Binding-site contacts:
Ligand atom O1P contacts residue SER334 of chain 1.B at 2.5 Å (h-bond).
Ligand atom O3P contacts residue SER334 of chain 1.B at 2.3 Å (h-bond).
Ligand atom C6 contacts residue GLY420 of chain 1.B at 3.4 Å.
Ligand atom N3 contacts residue NAD1 of chain 1.T at 3.2 Å (h-bond).
Ligand atom P contacts residue SER334 of chain 1.B at 3.3 Å.
Ligand atom C4 contacts residue CYS336 of chain 1.B at 2.9 Å (hydrophobic).
Ligand atom N3 contacts residue CYS336 of chain 1.B at 1.6 Å (h-bond).
Ligand atom O3' contacts residue MET390 of chain 1.B at 3.6 Å (h-bond).
Ligand atom O6 contacts residue GLY420 of chain 1.B at 2.4 Å (h-bond).
Ligand atom O1P contacts residue GLY333 of chain 1.B at 3.2 Å.
Ligand atom C5 contacts residue NAD1 of chain 1.T at 3.6 Å.
Ligand atom N7 contacts residue GLY418 of chain 1.B at 3.6 Å.
Ligand atom O3' contacts residue ARG327 of chain 1.B at 3.5 Å (salt-bridge).
Ligand atom O2' contacts residue NAD1 of chain 1.T at 2.3 Å (h-bond).
Ligand atom C2' contacts residue ASP369 of chain 1.B at 3.6 Å.
Ligand atom O1P contacts residue GLY370 of chain 1.B at 3.3 Å.
Ligand atom O6 contacts residue MET419 of chain 1.B at 2.6 Å (h-bond).
Ligand atom O2P contacts residue GLY392 of chain 1.B at 3.1 Å (h-bond).
Ligand atom O3P contacts residue TYR416 of chain 1.B at 2.9 Å (h-bond).
Ligand atom C6 contacts residue CYS336 of chain 1.B at 3.5 Å (hydrophobic).
Ligand atom O6 contacts residue GLY418 of chain 1.B at 3.1 Å.
Ligand atom O3' contacts residue ASP369 of chain 1.B at 3.4 Å (salt-bridge).
Ligand atom N1 contacts residue GLN446 of chain 1.B at 3.1 Å (h-bond).
Ligand atom C2' contacts residue ARG327 of chain 1.B at 3.4 Å.
Ligand atom O3' contacts residue SER73 of chain 1.B at 3.3 Å.
Ligand atom N7 contacts residue MET419 of chain 1.B at 3.2 Å (h-bond).
Ligand atom C2 contacts residue NAD1 of chain 1.T at 3.3 Å.
Ligand atom C4 contacts residue NAD1 of chain 1.T at 3.5 Å.
Ligand atom C5 contacts residue CYS336 of chain 1.B at 3.6 Å (hydrophobic).
Ligand atom O1P contacts residue GLY371 of chain 1.B at 2.7 Å (h-bond).
Ligand atom O5' contacts residue GLY370 of chain 1.B at 3.3 Å.
Ligand atom C8 contacts residue MET75 of chain 1.B at 3.4 Å (hydrophobic).
Ligand atom C6 contacts residue MET419 of chain 1.B at 3.5 Å (hydrophobic).
Ligand atom N1 contacts residue CYS336 of chain 1.B at 2.6 Å (h-bond).
Ligand atom O2' contacts residue ARG327 of chain 1.B at 2.7 Å (salt-bridge).
Ligand atom C2' contacts residue NAD1 of chain 1.T at 3.3 Å.
Ligand atom O2' contacts residue ASP369 of chain 1.B at 2.3 Å (salt-bridge).
Ligand atom O2P contacts residue SER393 of chain 1.B at 2.5 Å (h-bond).
Ligand atom C2 contacts residue CYS336 of chain 1.B at 1.4 Å (hydrophobic).
Ligand atom C1' contacts residue NAD1 of chain 1.T at 3.4 Å.

This protein binds this small molecule.
Small molecule (SMILES): O=c1[nH]cnc2c1ncn2[C@@H]1O[C@H](COP(=O)(O)O)[C@@H](O)[C@H]1O

Sequence of chain 1.B:
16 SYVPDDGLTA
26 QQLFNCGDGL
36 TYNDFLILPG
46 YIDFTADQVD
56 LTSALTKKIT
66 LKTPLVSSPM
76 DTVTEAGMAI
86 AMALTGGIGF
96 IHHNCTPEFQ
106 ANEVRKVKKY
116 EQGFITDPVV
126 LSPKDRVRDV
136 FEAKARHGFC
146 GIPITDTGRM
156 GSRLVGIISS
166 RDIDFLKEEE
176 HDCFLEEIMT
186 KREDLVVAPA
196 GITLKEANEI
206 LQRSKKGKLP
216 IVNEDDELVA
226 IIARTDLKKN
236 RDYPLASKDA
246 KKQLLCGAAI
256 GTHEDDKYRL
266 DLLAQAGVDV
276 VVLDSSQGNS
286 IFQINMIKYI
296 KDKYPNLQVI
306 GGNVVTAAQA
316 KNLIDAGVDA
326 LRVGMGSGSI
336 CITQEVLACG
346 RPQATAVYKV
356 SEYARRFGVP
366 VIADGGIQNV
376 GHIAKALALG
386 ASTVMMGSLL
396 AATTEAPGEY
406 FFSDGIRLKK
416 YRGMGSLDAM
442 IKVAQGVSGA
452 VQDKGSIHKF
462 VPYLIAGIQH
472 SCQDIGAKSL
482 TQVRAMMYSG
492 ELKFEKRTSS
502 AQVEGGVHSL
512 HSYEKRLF